Binding-site contacts:
Ligand atom O19 contacts residue PRO125 of chain 1.A at 3.2 Å.
Ligand atom C24 contacts residue PRO125 of chain 1.A at 3.5 Å (hydrophobic).
Ligand atom C24 contacts residue GLN124 of chain 1.A at 3.5 Å.
Ligand atom C24 contacts residue HIS123 of chain 1.A at 3.1 Å.
Ligand atom B26 contacts residue HIS123 of chain 1.A at 3.6 Å.
Ligand atom C22 contacts residue VAL71 of chain 1.A at 3.8 Å (hydrophobic).
Ligand atom O28 contacts residue SER98 of chain 1.A at 2.3 Å (h-bond).
Ligand atom C10 contacts residue GLY69 of chain 1.A at 3.5 Å.
Ligand atom B26 contacts residue GLY69 of chain 1.A at 3.8 Å.
Ligand atom C3 contacts residue LEU126 of chain 1.A at 3.5 Å (hydrophobic).
Ligand atom CL6 contacts residue HIS142 of chain 1.A at 3.6 Å.
Ligand atom C10 contacts residue LEU126 of chain 1.A at 3.6 Å (hydrophobic).
Ligand atom C18 contacts residue LEU126 of chain 1.A at 3.8 Å (hydrophobic).
Ligand atom C21 contacts residue SER98 of chain 1.A at 2.3 Å.
Ligand atom CL6 contacts residue THR146 of chain 1.A at 3.3 Å.
Ligand atom C25 contacts residue MET99 of chain 1.A at 3.5 Å (hydrophobic).
Ligand atom O8 contacts residue VAL71 of chain 1.A at 2.8 Å (h-bond).
Ligand atom O19 contacts residue LEU126 of chain 1.A at 2.8 Å (h-bond).
Ligand atom C25 contacts residue SER98 of chain 1.A at 3.7 Å.
Ligand atom C21 contacts residue GLY69 of chain 1.A at 3.7 Å.
Ligand atom N9 contacts residue LEU126 of chain 1.A at 2.8 Å (h-bond).
Ligand atom CL3 contacts residue LEU126 of chain 1.A at 3.6 Å.
Ligand atom O28 contacts residue GLY68 of chain 1.A at 3.2 Å.
Ligand atom O27 contacts residue SER98 of chain 1.A at 2.3 Å (h-bond).
Ligand atom N20 contacts residue SER98 of chain 1.A at 3.6 Å.
Ligand atom C2 contacts residue LEU126 of chain 1.A at 3.5 Å (hydrophobic).
Ligand atom CL6 contacts residue ILE143 of chain 1.A at 3.6 Å.
Ligand atom B26 contacts residue MET99 of chain 1.A at 3.5 Å.
Ligand atom O28 contacts residue GLY69 of chain 1.A at 2.6 Å (h-bond).
Ligand atom C24 contacts residue SER98 of chain 1.A at 3.5 Å.
Ligand atom C22 contacts residue MET99 of chain 1.A at 3.6 Å (hydrophobic).
Ligand atom C7 contacts residue LEU126 of chain 1.A at 3.6 Å (hydrophobic).
Ligand atom O8 contacts residue SER70 of chain 1.A at 3.6 Å.
Ligand atom C22 contacts residue SER98 of chain 1.A at 2.9 Å.
Ligand atom C23 contacts residue SER98 of chain 1.A at 3.5 Å.
Ligand atom C18 contacts residue GLY69 of chain 1.A at 3.6 Å.
Ligand atom B26 contacts residue SER98 of chain 1.A at 1.4 Å.
Ligand atom O27 contacts residue HIS123 of chain 1.A at 3.4 Å (h-bond).
Ligand atom O28 contacts residue MET99 of chain 1.A at 3.0 Å (h-bond).
Ligand atom N20 contacts residue GLY69 of chain 1.A at 2.9 Å (h-bond).

Sequence of chain 1.A:
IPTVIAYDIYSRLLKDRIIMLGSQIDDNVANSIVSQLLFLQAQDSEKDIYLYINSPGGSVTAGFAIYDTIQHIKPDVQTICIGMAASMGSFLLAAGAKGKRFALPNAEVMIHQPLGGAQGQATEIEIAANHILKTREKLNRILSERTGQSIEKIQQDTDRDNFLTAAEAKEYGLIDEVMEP

A small-molecule ligand and the protein it binds are described below.
Small molecule (SMILES): CC(C)C[C@H](NC(=O)CNC(=O)c1cc(Cl)ccc1Cl)B(O)O